Binding-site contacts:
Ligand atom O5 contacts residue ASN122 of chain 1.A at 2.4 Å (h-bond).
Ligand atom C2 contacts residue SER155 of chain 1.A at 3.8 Å.
Ligand atom C3 contacts residue ASN122 of chain 1.A at 3.8 Å.
Ligand atom O5 contacts residue ASN125 of chain 1.A at 4.2 Å.
Ligand atom C2 contacts residue ASN122 of chain 1.A at 2.5 Å.
Ligand atom C4 contacts residue ASN122 of chain 1.A at 4.3 Å.
Ligand atom C6 contacts residue ASN125 of chain 1.A at 3.3 Å.
Ligand atom C8 contacts residue ASN122 of chain 1.A at 4.3 Å.
Ligand atom C6 contacts residue SER155 of chain 1.A at 4.5 Å.
Ligand atom C3 contacts residue SER155 of chain 1.A at 3.6 Å.
Ligand atom N2 contacts residue SER155 of chain 1.A at 3.8 Å.
Ligand atom C5 contacts residue SER155 of chain 1.A at 3.3 Å.
Ligand atom C8 contacts residue VAL127 of chain 1.A at 4.3 Å (hydrophobic).
Ligand atom C8 contacts residue LYS129 of chain 1.A at 4.0 Å.
Ligand atom C4 contacts residue SER155 of chain 1.A at 3.8 Å.
Ligand atom O7 contacts residue GLU156 of chain 1.A at 3.8 Å.
Ligand atom O6 contacts residue ASN125 of chain 1.A at 3.8 Å.
Ligand atom O7 contacts residue ASN122 of chain 1.A at 4.5 Å.
Ligand atom C6 contacts residue ASN122 of chain 1.A at 4.4 Å.
Ligand atom C5 contacts residue ASN122 of chain 1.A at 3.6 Å.
Ligand atom O7 contacts residue SER155 of chain 1.A at 4.4 Å.
Ligand atom O4 contacts residue SER155 of chain 1.A at 3.8 Å.
Ligand atom O7 contacts residue PHE157 of chain 1.A at 3.9 Å.
Ligand atom C8 contacts residue ASN125 of chain 1.A at 3.9 Å.
Ligand atom C1 contacts residue ASN122 of chain 1.A at 1.4 Å.
Ligand atom C1 contacts residue SER155 of chain 1.A at 3.4 Å.
Ligand atom N2 contacts residue GLU156 of chain 1.A at 4.4 Å.
Ligand atom O5 contacts residue SER155 of chain 1.A at 3.8 Å.
Ligand atom C7 contacts residue ASN122 of chain 1.A at 3.7 Å.
Ligand atom C7 contacts residue GLU156 of chain 1.A at 4.5 Å.
Ligand atom N2 contacts residue ASN122 of chain 1.A at 2.8 Å (h-bond).

The small molecule below binds the protein below.
Small molecule (SMILES): CC(=O)N[C@H]1[C@H](O[C@H]2[C@H](O)[C@@H](NC(C)=O)CO[C@@H]2CO)O[C@H](CO)[C@@H](O)[C@@H]1O

Sequence of chain 1.A:
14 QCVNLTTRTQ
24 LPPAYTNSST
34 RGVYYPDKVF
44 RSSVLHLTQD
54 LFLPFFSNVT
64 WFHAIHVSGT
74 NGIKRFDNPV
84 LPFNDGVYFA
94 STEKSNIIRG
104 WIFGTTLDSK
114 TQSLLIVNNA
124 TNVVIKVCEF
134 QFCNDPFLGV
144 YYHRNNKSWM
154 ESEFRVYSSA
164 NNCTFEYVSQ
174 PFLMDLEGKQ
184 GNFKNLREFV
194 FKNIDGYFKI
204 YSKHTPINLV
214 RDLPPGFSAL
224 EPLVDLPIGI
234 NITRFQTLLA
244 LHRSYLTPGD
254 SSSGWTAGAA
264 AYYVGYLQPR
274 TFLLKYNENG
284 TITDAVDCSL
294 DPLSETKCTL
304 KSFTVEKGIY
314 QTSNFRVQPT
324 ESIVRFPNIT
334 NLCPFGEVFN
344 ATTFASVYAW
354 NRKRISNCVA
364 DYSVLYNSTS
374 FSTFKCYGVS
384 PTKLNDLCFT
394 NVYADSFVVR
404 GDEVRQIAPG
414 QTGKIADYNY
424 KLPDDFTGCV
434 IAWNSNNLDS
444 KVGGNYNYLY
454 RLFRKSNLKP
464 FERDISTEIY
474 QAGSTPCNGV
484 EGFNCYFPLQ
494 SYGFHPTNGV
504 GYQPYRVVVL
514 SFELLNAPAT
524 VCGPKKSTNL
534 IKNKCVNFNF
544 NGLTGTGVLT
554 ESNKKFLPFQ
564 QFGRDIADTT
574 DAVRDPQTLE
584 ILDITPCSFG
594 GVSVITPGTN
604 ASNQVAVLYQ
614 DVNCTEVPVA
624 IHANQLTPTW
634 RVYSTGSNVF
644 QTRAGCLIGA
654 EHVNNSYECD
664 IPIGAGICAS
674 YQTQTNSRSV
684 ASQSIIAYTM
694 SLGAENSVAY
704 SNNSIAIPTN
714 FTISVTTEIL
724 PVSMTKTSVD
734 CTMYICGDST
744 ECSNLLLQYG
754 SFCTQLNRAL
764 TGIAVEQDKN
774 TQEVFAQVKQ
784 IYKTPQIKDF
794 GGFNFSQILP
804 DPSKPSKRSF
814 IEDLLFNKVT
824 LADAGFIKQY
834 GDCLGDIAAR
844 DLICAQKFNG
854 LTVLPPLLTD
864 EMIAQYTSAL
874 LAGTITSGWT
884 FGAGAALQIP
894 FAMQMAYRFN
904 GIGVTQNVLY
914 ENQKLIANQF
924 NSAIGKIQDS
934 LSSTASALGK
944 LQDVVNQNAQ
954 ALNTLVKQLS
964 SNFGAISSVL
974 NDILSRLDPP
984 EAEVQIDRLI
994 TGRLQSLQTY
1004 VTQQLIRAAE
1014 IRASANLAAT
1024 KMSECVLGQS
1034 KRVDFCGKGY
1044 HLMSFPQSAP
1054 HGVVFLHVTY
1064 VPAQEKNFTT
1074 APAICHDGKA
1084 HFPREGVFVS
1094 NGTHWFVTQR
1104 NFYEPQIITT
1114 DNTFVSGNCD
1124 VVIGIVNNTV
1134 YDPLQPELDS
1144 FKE